Sequence of chain 1.D:
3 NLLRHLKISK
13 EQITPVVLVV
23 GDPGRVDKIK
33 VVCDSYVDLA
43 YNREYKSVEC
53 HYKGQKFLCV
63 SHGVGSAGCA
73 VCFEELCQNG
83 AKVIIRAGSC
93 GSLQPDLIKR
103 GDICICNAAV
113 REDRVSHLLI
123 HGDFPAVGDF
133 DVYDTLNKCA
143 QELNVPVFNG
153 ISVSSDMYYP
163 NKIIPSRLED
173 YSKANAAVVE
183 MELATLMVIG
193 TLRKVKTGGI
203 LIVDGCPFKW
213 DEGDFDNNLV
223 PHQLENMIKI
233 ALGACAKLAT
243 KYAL

Sequence of chain 1.F:
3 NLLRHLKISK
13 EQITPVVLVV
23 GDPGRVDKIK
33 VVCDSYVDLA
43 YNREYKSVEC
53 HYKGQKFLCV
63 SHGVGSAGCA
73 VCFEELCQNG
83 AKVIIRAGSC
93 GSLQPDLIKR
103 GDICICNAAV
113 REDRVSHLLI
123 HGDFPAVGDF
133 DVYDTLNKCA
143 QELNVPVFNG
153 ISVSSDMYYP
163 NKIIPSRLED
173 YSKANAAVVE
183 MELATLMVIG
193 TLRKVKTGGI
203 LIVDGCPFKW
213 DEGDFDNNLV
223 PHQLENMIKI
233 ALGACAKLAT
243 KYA

Binding-site contacts:
Ligand atom O5 contacts residue HIS7 of chain 1.F at 2.7 Å (h-bond).
Ligand atom O4 contacts residue SER91 of chain 1.D at 3.3 Å (h-bond).
Ligand atom O5 contacts residue ARG45 of chain 1.F at 4.2 Å.
Ligand atom O4 contacts residue ART1 of chain 1.JA at 3.3 Å (h-bond).
Ligand atom O4 contacts residue HPA1 of chain 1.HA at 3.0 Å (h-bond).
Ligand atom C2 contacts residue GLU182 of chain 1.D at 4.0 Å.
Ligand atom C5 contacts residue HIS7 of chain 1.F at 3.6 Å.
Ligand atom O3 contacts residue ARG45 of chain 1.F at 4.1 Å.
Ligand atom C2 contacts residue GLU184 of chain 1.D at 3.6 Å.
Ligand atom C1 contacts residue ARG88 of chain 1.D at 4.2 Å.
Ligand atom O2 contacts residue ARG88 of chain 1.D at 3.2 Å (salt-bridge).
Ligand atom C3 contacts residue ART1 of chain 1.JA at 3.5 Å.
Ligand atom C3 contacts residue GLU184 of chain 1.D at 3.4 Å.
Ligand atom C5 contacts residue MET183 of chain 1.D at 4.0 Å (hydrophobic).
Ligand atom C3 contacts residue VAL66 of chain 1.D at 4.1 Å (hydrophobic).
Ligand atom C4 contacts residue ART1 of chain 1.JA at 3.5 Å.
Ligand atom C4 contacts residue HPA1 of chain 1.HA at 3.9 Å.
Ligand atom C2 contacts residue MET183 of chain 1.D at 3.8 Å (hydrophobic).
Ligand atom O4 contacts residue ARG45 of chain 1.F at 3.6 Å (salt-bridge).
Ligand atom O3 contacts residue ART1 of chain 1.JA at 2.4 Å (h-bond).
Ligand atom O2 contacts residue SER91 of chain 1.D at 4.1 Å.
Ligand atom O5 contacts residue HPA1 of chain 1.HA at 4.2 Å.
Ligand atom O2 contacts residue MET183 of chain 1.D at 2.8 Å (h-bond).
Ligand atom O5 contacts residue TYR160 of chain 1.D at 3.7 Å.
Ligand atom C1 contacts residue HPA1 of chain 1.HA at 2.7 Å.
Ligand atom O2 contacts residue ART1 of chain 1.JA at 3.1 Å (h-bond).
Ligand atom C1 contacts residue SER91 of chain 1.D at 3.2 Å.
Ligand atom O2 contacts residue GLU184 of chain 1.D at 2.5 Å (salt-bridge).
Ligand atom C3 contacts residue MET183 of chain 1.D at 3.8 Å (hydrophobic).
Ligand atom C5 contacts residue TYR160 of chain 1.D at 3.8 Å (hydrophobic).
Ligand atom C2 contacts residue ARG88 of chain 1.D at 4.2 Å.
Ligand atom C2 contacts residue HPA1 of chain 1.HA at 3.3 Å.
Ligand atom O2 contacts residue GLU182 of chain 1.D at 3.2 Å.
Ligand atom O3 contacts residue VAL66 of chain 1.D at 3.9 Å.
Ligand atom C2 contacts residue ART1 of chain 1.JA at 3.2 Å.
Ligand atom C1 contacts residue ART1 of chain 1.JA at 2.4 Å.
Ligand atom C2 contacts residue SER91 of chain 1.D at 4.1 Å.
Ligand atom C5 contacts residue HPA1 of chain 1.HA at 3.8 Å.
Ligand atom O3 contacts residue GLU184 of chain 1.D at 2.6 Å (salt-bridge).
Ligand atom C4 contacts residue ARG45 of chain 1.F at 3.9 Å.

This protein binds this small molecule.
Small molecule (SMILES): OC[C@H]1OC[C@H](O)[C@@H]1O